Sequence of chain 1.MA:
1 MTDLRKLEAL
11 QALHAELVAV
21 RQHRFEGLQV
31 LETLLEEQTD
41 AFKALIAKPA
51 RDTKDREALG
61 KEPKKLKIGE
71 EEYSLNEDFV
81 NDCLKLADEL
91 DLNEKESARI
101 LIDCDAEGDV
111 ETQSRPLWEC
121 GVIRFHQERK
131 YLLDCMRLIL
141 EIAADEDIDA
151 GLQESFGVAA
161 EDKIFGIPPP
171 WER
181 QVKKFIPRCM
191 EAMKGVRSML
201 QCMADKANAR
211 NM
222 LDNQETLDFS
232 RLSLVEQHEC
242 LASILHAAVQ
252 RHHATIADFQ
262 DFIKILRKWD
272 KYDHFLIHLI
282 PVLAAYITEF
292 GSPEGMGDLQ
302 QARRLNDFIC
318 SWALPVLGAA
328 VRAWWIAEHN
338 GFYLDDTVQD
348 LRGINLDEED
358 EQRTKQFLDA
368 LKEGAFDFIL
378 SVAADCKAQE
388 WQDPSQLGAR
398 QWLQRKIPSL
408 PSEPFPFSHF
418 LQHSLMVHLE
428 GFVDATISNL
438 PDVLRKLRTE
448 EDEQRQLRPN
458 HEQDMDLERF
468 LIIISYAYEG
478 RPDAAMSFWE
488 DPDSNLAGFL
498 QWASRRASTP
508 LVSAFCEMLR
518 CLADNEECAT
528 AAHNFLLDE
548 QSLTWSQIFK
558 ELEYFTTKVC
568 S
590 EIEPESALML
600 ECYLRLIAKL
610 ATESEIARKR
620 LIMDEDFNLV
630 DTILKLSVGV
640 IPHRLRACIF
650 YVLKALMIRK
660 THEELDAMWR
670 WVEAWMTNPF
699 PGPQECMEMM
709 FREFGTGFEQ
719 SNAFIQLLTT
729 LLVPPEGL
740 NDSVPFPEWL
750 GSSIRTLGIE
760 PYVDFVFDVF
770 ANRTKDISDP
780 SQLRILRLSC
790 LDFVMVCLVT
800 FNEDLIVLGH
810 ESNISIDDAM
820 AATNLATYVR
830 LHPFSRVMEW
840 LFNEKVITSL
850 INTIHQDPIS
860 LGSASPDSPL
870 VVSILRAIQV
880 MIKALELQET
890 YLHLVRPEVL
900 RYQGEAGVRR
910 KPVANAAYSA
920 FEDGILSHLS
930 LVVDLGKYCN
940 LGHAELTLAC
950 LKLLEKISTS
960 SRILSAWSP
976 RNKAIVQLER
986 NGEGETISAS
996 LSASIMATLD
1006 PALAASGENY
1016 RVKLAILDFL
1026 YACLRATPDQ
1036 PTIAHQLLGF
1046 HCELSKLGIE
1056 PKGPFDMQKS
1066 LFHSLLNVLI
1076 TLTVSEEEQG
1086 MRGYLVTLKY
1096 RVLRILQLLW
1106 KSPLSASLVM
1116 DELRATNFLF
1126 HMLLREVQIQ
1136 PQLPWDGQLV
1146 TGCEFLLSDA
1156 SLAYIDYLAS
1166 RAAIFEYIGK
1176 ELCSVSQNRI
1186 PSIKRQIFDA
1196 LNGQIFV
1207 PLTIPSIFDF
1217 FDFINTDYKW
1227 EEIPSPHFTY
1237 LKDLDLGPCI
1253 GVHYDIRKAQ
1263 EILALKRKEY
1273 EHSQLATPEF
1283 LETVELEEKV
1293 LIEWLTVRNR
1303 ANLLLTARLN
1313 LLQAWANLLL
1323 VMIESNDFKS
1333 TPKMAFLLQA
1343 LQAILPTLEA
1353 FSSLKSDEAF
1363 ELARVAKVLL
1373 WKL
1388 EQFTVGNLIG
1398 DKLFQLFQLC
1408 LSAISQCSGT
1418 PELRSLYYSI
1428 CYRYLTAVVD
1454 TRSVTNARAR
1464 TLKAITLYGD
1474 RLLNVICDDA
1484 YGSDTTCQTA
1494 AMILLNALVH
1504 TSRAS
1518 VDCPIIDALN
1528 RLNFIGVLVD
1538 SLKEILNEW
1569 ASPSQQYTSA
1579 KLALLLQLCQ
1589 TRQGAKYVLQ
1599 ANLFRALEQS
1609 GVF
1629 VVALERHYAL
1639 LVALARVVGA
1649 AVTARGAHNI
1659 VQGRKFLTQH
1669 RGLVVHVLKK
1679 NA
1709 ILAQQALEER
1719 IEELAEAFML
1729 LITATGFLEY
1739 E

Sequence of chain 1.KB:
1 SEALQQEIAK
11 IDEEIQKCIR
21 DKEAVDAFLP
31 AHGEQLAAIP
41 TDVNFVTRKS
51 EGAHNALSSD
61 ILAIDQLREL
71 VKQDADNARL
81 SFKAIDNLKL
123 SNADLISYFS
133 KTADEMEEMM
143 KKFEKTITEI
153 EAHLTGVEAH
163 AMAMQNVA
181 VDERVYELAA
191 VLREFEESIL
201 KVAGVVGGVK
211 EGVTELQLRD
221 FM

Binding-site contacts:
Ligand atom CG contacts residue THR1121 of chain 1.MA at 3.3 Å.
Ligand atom CD2 contacts residue THR1121 of chain 1.MA at 4.3 Å.
Ligand atom CD2 contacts residue HIS1126 of chain 1.MA at 3.4 Å.
Ligand atom CG contacts residue ASN1072 of chain 1.MA at 4.2 Å.
Ligand atom CE1 contacts residue THR1121 of chain 1.MA at 3.9 Å.
Ligand atom CB contacts residue THR1121 of chain 1.MA at 3.3 Å.
Ligand atom CD1 contacts residue THR1121 of chain 1.MA at 3.0 Å.
Ligand atom OH contacts residue HIS1068 of chain 1.MA at 3.8 Å.
Ligand atom CE2 contacts residue ASP182 of chain 1.KB at 4.1 Å.
Ligand atom CD2 contacts residue ALA1120 of chain 1.MA at 3.5 Å (hydrophobic).
Ligand atom CZ contacts residue GLN1063 of chain 1.MA at 4.1 Å.
Ligand atom SD contacts residue ASN1072 of chain 1.MA at 3.7 Å.
Ligand atom CE2 contacts residue GLN1063 of chain 1.MA at 3.3 Å.
Ligand atom CZ contacts residue ASN1072 of chain 1.MA at 3.5 Å.
Ligand atom C contacts residue GLN1063 of chain 1.MA at 3.9 Å.
Ligand atom CG1 contacts residue TYR141 of chain 1.PB at 3.8 Å (hydrophobic).
Ligand atom O contacts residue GLN1063 of chain 1.MA at 2.9 Å (h-bond).
Ligand atom CG2 contacts residue GLN1063 of chain 1.MA at 3.3 Å.
Ligand atom C contacts residue HIS1126 of chain 1.MA at 4.0 Å.
Ligand atom CD1 contacts residue PHE1125 of chain 1.MA at 3.6 Å (hydrophobic).
Ligand atom O contacts residue VAL1202 of chain 1.MA at 3.2 Å.
Ligand atom CD2 contacts residue THR1121 of chain 1.MA at 4.0 Å.
Ligand atom CG contacts residue HIS1126 of chain 1.MA at 4.3 Å.
Ligand atom C contacts residue VAL1202 of chain 1.MA at 4.2 Å (hydrophobic).
Ligand atom OH contacts residue ASN1072 of chain 1.MA at 3.1 Å (h-bond).
Ligand atom CZ contacts residue ASP182 of chain 1.KB at 4.0 Å.
Ligand atom O contacts residue HIS1126 of chain 1.MA at 3.3 Å (h-bond).
Ligand atom CD2 contacts residue GLN1063 of chain 1.MA at 3.6 Å.
Ligand atom CD1 contacts residue GLN1063 of chain 1.MA at 3.8 Å.
Ligand atom CD2 contacts residue LEU1129 of chain 1.MA at 4.2 Å (hydrophobic).
Ligand atom CD1 contacts residue ASN1122 of chain 1.MA at 4.3 Å.
Ligand atom OH contacts residue ASP182 of chain 1.KB at 3.3 Å (salt-bridge).
Ligand atom CE1 contacts residue ASN1072 of chain 1.MA at 3.3 Å.
Ligand atom OH contacts residue GLU183 of chain 1.KB at 4.0 Å.
Ligand atom CD1 contacts residue ASN1072 of chain 1.MA at 4.0 Å.
Ligand atom CD2 contacts residue PHE1125 of chain 1.MA at 4.2 Å (hydrophobic).
Ligand atom CA contacts residue GLN1063 of chain 1.MA at 4.3 Å.
Ligand atom OH contacts residue GLN1063 of chain 1.MA at 3.7 Å.
Ligand atom CD1 contacts residue TYR141 of chain 1.PB at 3.4 Å (hydrophobic).
Ligand atom O contacts residue THR1121 of chain 1.MA at 4.0 Å.

The protein below binds the small molecule below.
Small molecule (SMILES): CC[C@H](C)[C@H](N)C(=O)N[C@@H](CC(C)C)C(=O)N1CCC[C@H]1C(=O)N[C@@H](CCSC)C(=O)N[C@@H](Cc1ccc(O)cc1)C(=O)N[C@@H](CCCCN)C(=O)N[C@@H](CC(C)C)C(=O)N[C@@H](CO)C(=O)N1CCC[C@H]1C=O

Sequence of chain 1.PB:
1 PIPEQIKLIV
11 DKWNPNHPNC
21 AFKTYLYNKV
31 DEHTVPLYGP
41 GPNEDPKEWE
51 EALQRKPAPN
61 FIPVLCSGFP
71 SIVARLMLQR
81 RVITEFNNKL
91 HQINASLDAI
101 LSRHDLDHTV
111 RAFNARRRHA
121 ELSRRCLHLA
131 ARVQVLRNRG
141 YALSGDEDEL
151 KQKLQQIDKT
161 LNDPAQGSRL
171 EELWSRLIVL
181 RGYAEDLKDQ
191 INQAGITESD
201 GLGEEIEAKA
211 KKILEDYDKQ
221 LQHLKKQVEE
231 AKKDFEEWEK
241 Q